Binding-site contacts:
Ligand atom OP2 contacts residue VAL178 of chain 32.E at 4.5 Å.
Ligand atom N6 contacts residue TYR50 of chain 32.D at 4.2 Å.
Ligand atom O4' contacts residue LYS143 of chain 32.D at 4.1 Å.
Ligand atom C6 contacts residue THR48 of chain 32.D at 4.2 Å.
Ligand atom O4' contacts residue TRP47 of chain 32.D at 4.1 Å.
Ligand atom N3 contacts residue TRP47 of chain 32.D at 4.1 Å.
Ligand atom C5 contacts residue TRP47 of chain 32.D at 3.8 Å (hydrophobic).
Ligand atom C6 contacts residue TRP47 of chain 32.D at 3.9 Å (hydrophobic).
Ligand atom N6 contacts residue THR48 of chain 32.D at 3.3 Å (h-bond).
Ligand atom N1 contacts residue THR48 of chain 32.D at 4.0 Å.
Ligand atom N9 contacts residue TRP47 of chain 32.D at 3.9 Å.
Ligand atom C5' contacts residue VAL178 of chain 32.E at 4.5 Å (hydrophobic).
Ligand atom N1 contacts residue TRP47 of chain 32.D at 4.3 Å.
Ligand atom N6 contacts residue TRP47 of chain 32.D at 3.8 Å.
Ligand atom C4 contacts residue TRP47 of chain 32.D at 3.9 Å (hydrophobic).
Ligand atom C8 contacts residue TRP47 of chain 32.D at 3.8 Å (hydrophobic).
Ligand atom C2 contacts residue TRP47 of chain 32.D at 4.2 Å (hydrophobic).
Ligand atom N7 contacts residue TRP47 of chain 32.D at 3.7 Å.
Ligand atom C1' contacts residue TRP47 of chain 32.D at 4.3 Å (hydrophobic).
Ligand atom OP2 contacts residue GLY49 of chain 32.E at 4.2 Å.

Sequence of chain 32.D:
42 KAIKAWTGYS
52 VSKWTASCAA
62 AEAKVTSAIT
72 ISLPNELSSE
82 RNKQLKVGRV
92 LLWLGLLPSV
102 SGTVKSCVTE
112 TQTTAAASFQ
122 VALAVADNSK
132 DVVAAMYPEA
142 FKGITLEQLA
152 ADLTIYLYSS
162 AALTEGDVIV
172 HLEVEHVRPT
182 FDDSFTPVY

The small molecule below binds the protein below.
Small molecule (SMILES): Nc1ncnc2c1ncn2[C@@H]1O[C@H](COO[C@@H]2C[C@@H](CO[P](=O)(O)O[C@H]3[C@@H](O)[C@H](n4cnc5c(N)ncnc54)O[C@@H]3COP(=O)=O)O[C@H]2n2ccc(=O)[nH]c2=O)[C@@H](OOP(O)OC[C@H]2O[C@@H](n3ccc(=O)[nH]c3=O)[C@H](O)[C@@H]2O)[C@H]1O.Op1oo1

Sequence of chain 32.E:
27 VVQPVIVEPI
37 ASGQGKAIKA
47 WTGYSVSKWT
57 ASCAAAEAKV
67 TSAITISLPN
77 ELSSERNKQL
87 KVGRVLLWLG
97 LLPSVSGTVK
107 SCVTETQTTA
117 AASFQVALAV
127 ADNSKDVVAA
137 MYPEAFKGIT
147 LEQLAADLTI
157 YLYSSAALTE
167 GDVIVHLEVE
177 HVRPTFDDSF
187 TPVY